Binding-site contacts:
Ligand atom C24 contacts residue TYR70 of chain 1.F at 3.5 Å (hydrophobic).
Ligand atom O5 contacts residue TYR68 of chain 1.F at 3.2 Å.
Ligand atom C15 contacts residue TYR70 of chain 1.F at 3.5 Å (hydrophobic).
Ligand atom C32 contacts residue TYR120 of chain 1.F at 3.7 Å (hydrophobic).
Ligand atom C11 contacts residue TYR90 of chain 1.G at 3.4 Å (hydrophobic).
Ligand atom C3 contacts residue ALA60 of chain 1.G at 3.4 Å (hydrophobic).
Ligand atom N1 contacts residue TYR70 of chain 1.F at 3.0 Å (h-bond).
Ligand atom C4 contacts residue LEU36 of chain 1.F at 3.6 Å (hydrophobic).
Ligand atom C20 contacts residue TYR68 of chain 1.F at 3.6 Å (hydrophobic).
Ligand atom C34 contacts residue TYR90 of chain 1.G at 3.4 Å (hydrophobic).
Ligand atom C7 contacts residue LEU56 of chain 1.G at 3.6 Å (hydrophobic).
Ligand atom O1 contacts residue GLU59 of chain 1.G at 2.7 Å (salt-bridge).
Ligand atom C23 contacts residue GLU34 of chain 1.F at 3.7 Å.
Ligand atom F2 contacts residue TYR70 of chain 1.F at 3.0 Å.
Ligand atom C16 contacts residue TYR90 of chain 1.G at 3.6 Å (hydrophobic).
Ligand atom F1 contacts residue THR87 of chain 1.G at 3.2 Å.
Ligand atom O1 contacts residue LEU56 of chain 1.G at 3.6 Å.
Ligand atom F1 contacts residue LEU122 of chain 1.F at 3.5 Å.
Ligand atom C12 contacts residue LEU122 of chain 1.F at 3.6 Å (hydrophobic).
Ligand atom O7 contacts residue TYR90 of chain 1.G at 2.3 Å (h-bond).
Ligand atom C25 contacts residue TYR68 of chain 1.F at 3.5 Å (hydrophobic).
Ligand atom C23 contacts residue TYR68 of chain 1.F at 3.5 Å (hydrophobic).
Ligand atom C6 contacts residue TYR70 of chain 1.F at 3.4 Å (hydrophobic).
Ligand atom F1 contacts residue TYR90 of chain 1.G at 3.2 Å.
Ligand atom C2 contacts residue ALA60 of chain 1.G at 3.4 Å (hydrophobic).
Ligand atom C14 contacts residue TYR70 of chain 1.F at 3.7 Å (hydrophobic).
Ligand atom C1 contacts residue GLU34 of chain 1.F at 3.2 Å.
Ligand atom F1 contacts residue ASP86 of chain 1.G at 3.5 Å.
Ligand atom O2 contacts residue TYR90 of chain 1.G at 3.7 Å.
Ligand atom C21 contacts residue TYR68 of chain 1.F at 3.5 Å (hydrophobic).
Ligand atom C13 contacts residue LEU122 of chain 1.F at 3.5 Å (hydrophobic).
Ligand atom F2 contacts residue VAL100 of chain 1.F at 3.4 Å.
Ligand atom C13 contacts residue THR87 of chain 1.G at 3.5 Å.
Ligand atom O5 contacts residue TYR70 of chain 1.F at 2.9 Å (h-bond).
Ligand atom F2 contacts residue LEU56 of chain 1.G at 3.6 Å.
Ligand atom N3 contacts residue TYR68 of chain 1.F at 3.8 Å.
Ligand atom C27 contacts residue TYR120 of chain 1.F at 3.7 Å (hydrophobic).
Ligand atom C27 contacts residue TYR68 of chain 1.F at 3.4 Å (hydrophobic).
Ligand atom C7 contacts residue TYR70 of chain 1.F at 3.6 Å (hydrophobic).
Ligand atom C2 contacts residue GLU34 of chain 1.F at 3.6 Å.

This small molecule binds to this protein.
Small molecule (SMILES): CCCC/C=C/C(=O)N[C@@H](Cc1cc(F)cc(F)c1)C(=O)N[C@H]1COC(=O)[C@@H]2C[C@@H](C)CN2C(=O)C(C)NC(=O)[C@@H]2CCCCN2C(=O)[C@@H]2CCCN2C1=O

Sequence of chain 1.G:
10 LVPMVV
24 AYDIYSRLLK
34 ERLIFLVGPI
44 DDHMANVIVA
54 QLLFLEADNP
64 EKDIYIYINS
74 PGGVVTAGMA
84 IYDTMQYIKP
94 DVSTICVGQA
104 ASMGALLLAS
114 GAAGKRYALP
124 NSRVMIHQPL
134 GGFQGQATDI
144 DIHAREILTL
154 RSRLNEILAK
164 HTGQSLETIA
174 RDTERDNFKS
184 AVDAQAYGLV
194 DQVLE

Sequence of chain 1.F:
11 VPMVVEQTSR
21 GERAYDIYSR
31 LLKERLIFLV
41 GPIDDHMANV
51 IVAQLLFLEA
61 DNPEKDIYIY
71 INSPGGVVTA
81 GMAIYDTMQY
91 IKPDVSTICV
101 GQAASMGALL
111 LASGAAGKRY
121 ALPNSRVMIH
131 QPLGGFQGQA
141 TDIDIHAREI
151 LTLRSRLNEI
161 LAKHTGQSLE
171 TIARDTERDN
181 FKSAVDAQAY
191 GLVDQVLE